Binding-site contacts:
Ligand atom C4 contacts residue HIS1 of chain 2.C at 3.3 Å.
Ligand atom C5 contacts residue HIS1 of chain 2.C at 4.4 Å.
Ligand atom C2 contacts residue PRO2 of chain 2.C at 3.9 Å (hydrophobic).
Ligand atom C2 contacts residue HIS1 of chain 2.C at 1.3 Å.
Ligand atom C6 contacts residue CYS7 of chain 2.C at 1.8 Å (hydrophobic).
Ligand atom C5 contacts residue CYS7 of chain 2.C at 2.9 Å (hydrophobic).
Ligand atom O1 contacts residue PRO2 of chain 2.C at 3.6 Å.
Ligand atom C4 contacts residue CYS7 of chain 2.C at 3.4 Å (hydrophobic).
Ligand atom O1 contacts residue HIS1 of chain 2.C at 2.2 Å (h-bond).
Ligand atom C3 contacts residue HIS1 of chain 2.C at 2.5 Å.

Sequence of chain 2.C:
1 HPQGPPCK

A protein and the small-molecule ligand that binds it are described below.
Small molecule (SMILES): CCCCC(=O)O